A protein and the small-molecule ligand that binds it are described below.
Small molecule (SMILES): CCCCCCCc1cc(O)c2ccccc2[n+]1[O-]

Sequence of chain 1.A:
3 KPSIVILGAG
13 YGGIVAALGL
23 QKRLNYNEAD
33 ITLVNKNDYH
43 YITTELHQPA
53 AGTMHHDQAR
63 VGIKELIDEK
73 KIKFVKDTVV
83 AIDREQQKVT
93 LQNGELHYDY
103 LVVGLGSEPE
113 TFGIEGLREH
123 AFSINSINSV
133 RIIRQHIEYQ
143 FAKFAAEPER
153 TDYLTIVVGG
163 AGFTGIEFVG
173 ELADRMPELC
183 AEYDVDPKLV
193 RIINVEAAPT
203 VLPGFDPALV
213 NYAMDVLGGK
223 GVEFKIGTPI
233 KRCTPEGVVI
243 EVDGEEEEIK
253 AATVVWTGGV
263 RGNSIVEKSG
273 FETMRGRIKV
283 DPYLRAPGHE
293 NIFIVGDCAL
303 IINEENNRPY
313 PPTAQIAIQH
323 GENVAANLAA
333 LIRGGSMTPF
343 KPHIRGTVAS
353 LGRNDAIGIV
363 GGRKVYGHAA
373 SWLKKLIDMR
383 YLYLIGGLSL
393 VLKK

Binding-site contacts:
Ligand atom C11 contacts residue GLN317 of chain 1.A at 3.5 Å.
Ligand atom C12 contacts residue GLY348 of chain 1.A at 4.3 Å.
Ligand atom C7 contacts residue ILE320 of chain 1.A at 3.6 Å (hydrophobic).
Ligand atom C15 contacts residue ILE379 of chain 1.A at 4.1 Å (hydrophobic).
Ligand atom C17 contacts residue ARG382 of chain 1.A at 3.5 Å.
Ligand atom C12 contacts residue ILE379 of chain 1.A at 3.8 Å (hydrophobic).
Ligand atom C5 contacts residue ILE379 of chain 1.A at 3.5 Å (hydrophobic).
Ligand atom O1 contacts residue FAD1 of chain 1.E at 2.8 Å (h-bond).
Ligand atom C6 contacts residue ILE320 of chain 1.A at 3.7 Å (hydrophobic).
Ligand atom O4 contacts residue GLN317 of chain 1.A at 3.9 Å.
Ligand atom C5 contacts residue GLN317 of chain 1.A at 4.0 Å.
Ligand atom C11 contacts residue GLY348 of chain 1.A at 3.7 Å.
Ligand atom C12 contacts residue ARG347 of chain 1.A at 4.2 Å.
Ligand atom C6 contacts residue ILE379 of chain 1.A at 4.0 Å (hydrophobic).
Ligand atom C9 contacts residue FAD1 of chain 1.E at 3.4 Å.
Ligand atom C2 contacts residue GLN317 of chain 1.A at 3.5 Å.
Ligand atom C6 contacts residue GLN317 of chain 1.A at 4.2 Å.
Ligand atom C3 contacts residue ILE379 of chain 1.A at 3.8 Å (hydrophobic).
Ligand atom C8 contacts residue THR46 of chain 1.A at 3.8 Å.
Ligand atom C1 contacts residue FAD1 of chain 1.E at 3.7 Å.
Ligand atom C3 contacts residue GLY348 of chain 1.A at 4.1 Å.
Ligand atom C1 contacts residue ILE379 of chain 1.A at 4.0 Å (hydrophobic).
Ligand atom C13 contacts residue ARG382 of chain 1.A at 4.0 Å.
Ligand atom C10 contacts residue ILE379 of chain 1.A at 3.7 Å (hydrophobic).
Ligand atom C2 contacts residue ILE379 of chain 1.A at 4.0 Å (hydrophobic).
Ligand atom C3 contacts residue GLN317 of chain 1.A at 3.5 Å.
Ligand atom O4 contacts residue ILE379 of chain 1.A at 4.0 Å.
Ligand atom C13 contacts residue ILE379 of chain 1.A at 3.9 Å (hydrophobic).
Ligand atom C14 contacts residue ARG382 of chain 1.A at 3.8 Å.
Ligand atom C1 contacts residue GLN317 of chain 1.A at 4.1 Å.
Ligand atom C7 contacts residue ALA316 of chain 1.A at 4.2 Å (hydrophobic).
Ligand atom C8 contacts residue ALA316 of chain 1.A at 3.7 Å (hydrophobic).
Ligand atom C10 contacts residue FAD1 of chain 1.E at 4.0 Å.
Ligand atom C2 contacts residue GLY348 of chain 1.A at 3.6 Å.
Ligand atom N1 contacts residue GLN317 of chain 1.A at 3.5 Å.
Ligand atom C17 contacts residue LEU378 of chain 1.A at 4.2 Å (hydrophobic).
Ligand atom C10 contacts residue GLN317 of chain 1.A at 4.1 Å.
Ligand atom N1 contacts residue ILE379 of chain 1.A at 3.6 Å.
Ligand atom C11 contacts residue ARG347 of chain 1.A at 4.2 Å.
Ligand atom C9 contacts residue THR46 of chain 1.A at 4.2 Å.